The small molecule below binds the protein below.
Small molecule (SMILES): CC(=O)N[C@@H]1[C@@H](O)[C@H](O)[C@@H](CO)O[C@H]1O

Binding-site contacts:
Ligand atom N2 contacts residue ASN365 of chain 1.A at 3.0 Å (h-bond).
Ligand atom C3 contacts residue ASN365 of chain 1.A at 3.9 Å.
Ligand atom C4 contacts residue ASN365 of chain 1.A at 4.3 Å.
Ligand atom C1 contacts residue ASN365 of chain 1.A at 1.4 Å.
Ligand atom C1 contacts residue ASN366 of chain 1.A at 4.5 Å.
Ligand atom C5 contacts residue ASN365 of chain 1.A at 3.7 Å.
Ligand atom O6 contacts residue ASN366 of chain 1.A at 3.0 Å (h-bond).
Ligand atom C2 contacts residue ASN365 of chain 1.A at 2.6 Å.
Ligand atom O5 contacts residue ASN365 of chain 1.A at 2.4 Å (h-bond).
Ligand atom O7 contacts residue ASN365 of chain 1.A at 4.2 Å.
Ligand atom C7 contacts residue ASN365 of chain 1.A at 4.0 Å.
Ligand atom O5 contacts residue ASN366 of chain 1.A at 3.5 Å (h-bond).
Ligand atom C5 contacts residue ASN366 of chain 1.A at 4.4 Å.
Ligand atom C6 contacts residue ASN366 of chain 1.A at 4.0 Å.

Sequence of chain 1.A:
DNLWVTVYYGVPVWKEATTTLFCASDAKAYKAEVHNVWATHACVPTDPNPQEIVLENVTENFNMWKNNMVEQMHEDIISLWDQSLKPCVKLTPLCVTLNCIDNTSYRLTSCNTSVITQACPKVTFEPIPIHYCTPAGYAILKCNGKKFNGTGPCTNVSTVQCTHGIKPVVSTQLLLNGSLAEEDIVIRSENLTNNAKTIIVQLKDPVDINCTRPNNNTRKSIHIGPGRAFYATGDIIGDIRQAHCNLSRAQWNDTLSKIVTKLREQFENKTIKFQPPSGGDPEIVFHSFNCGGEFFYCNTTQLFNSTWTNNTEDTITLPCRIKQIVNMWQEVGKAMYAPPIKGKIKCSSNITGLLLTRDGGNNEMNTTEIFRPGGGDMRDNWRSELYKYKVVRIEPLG